Binding-site contacts:
Ligand atom O08 contacts residue ILE48 of chain 5.A at 3.9 Å.
Ligand atom F26 contacts residue ARG57 of chain 5.A at 3.2 Å.
Ligand atom F26 contacts residue LEU83 of chain 5.A at 3.7 Å.
Ligand atom C17 contacts residue GLU421 of chain 5.A at 3.2 Å.
Ligand atom C06 contacts residue SER103 of chain 5.A at 4.2 Å.
Ligand atom C07 contacts residue SER103 of chain 5.A at 4.0 Å.
Ligand atom C09 contacts residue TRP56 of chain 5.A at 3.8 Å (hydrophobic).
Ligand atom C03 contacts residue LEU83 of chain 5.A at 4.0 Å (hydrophobic).
Ligand atom C17 contacts residue PHE422 of chain 5.A at 4.3 Å (hydrophobic).
Ligand atom F26 contacts residue TRP56 of chain 5.A at 4.1 Å.
Ligand atom C04 contacts residue LEU83 of chain 5.A at 3.9 Å (hydrophobic).
Ligand atom O08 contacts residue PHE104 of chain 5.A at 3.7 Å.
Ligand atom F26 contacts residue TRP33 of chain 5.A at 3.9 Å.
Ligand atom C05 contacts residue MET85 of chain 5.A at 4.1 Å (hydrophobic).
Ligand atom C07 contacts residue PHE104 of chain 5.A at 3.9 Å (hydrophobic).
Ligand atom C07 contacts residue ILE48 of chain 5.A at 4.2 Å (hydrophobic).
Ligand atom C02 contacts residue ALA53 of chain 5.A at 3.3 Å (hydrophobic).
Ligand atom C01 contacts residue TRP56 of chain 5.A at 4.0 Å (hydrophobic).
Ligand atom C06 contacts residue PHE104 of chain 5.A at 3.6 Å (hydrophobic).
Ligand atom C11 contacts residue TRP56 of chain 5.A at 3.7 Å (hydrophobic).
Ligand atom C02 contacts residue PHE104 of chain 5.A at 3.8 Å (hydrophobic).
Ligand atom C05 contacts residue TRP56 of chain 5.A at 3.9 Å (hydrophobic).
Ligand atom C09 contacts residue SER103 of chain 5.A at 3.6 Å.
Ligand atom C03 contacts residue ARG57 of chain 5.A at 4.0 Å.
Ligand atom F26 contacts residue VAL60 of chain 5.A at 3.8 Å.
Ligand atom C01 contacts residue PHE104 of chain 5.A at 3.4 Å (hydrophobic).
Ligand atom C10 contacts residue PHE422 of chain 5.A at 3.6 Å (hydrophobic).
Ligand atom C09 contacts residue PHE422 of chain 5.A at 3.4 Å (hydrophobic).
Ligand atom C04 contacts residue TRP56 of chain 5.A at 3.9 Å (hydrophobic).
Ligand atom C17 contacts residue TRP56 of chain 5.A at 4.0 Å (hydrophobic).
Ligand atom C03 contacts residue TRP56 of chain 5.A at 3.9 Å (hydrophobic).
Ligand atom C01 contacts residue ALA53 of chain 5.A at 3.9 Å (hydrophobic).
Ligand atom F26 contacts residue ALA53 of chain 5.A at 3.7 Å.
Ligand atom C02 contacts residue TRP56 of chain 5.A at 4.0 Å (hydrophobic).
Ligand atom C05 contacts residue PHE104 of chain 5.A at 4.2 Å (hydrophobic).
Ligand atom C16 contacts residue GLU421 of chain 5.A at 3.8 Å.
Ligand atom C05 contacts residue SER103 of chain 5.A at 3.6 Å.
Ligand atom C06 contacts residue TRP56 of chain 5.A at 4.0 Å (hydrophobic).
Ligand atom C04 contacts residue MET85 of chain 5.A at 4.1 Å (hydrophobic).
Ligand atom C03 contacts residue ALA53 of chain 5.A at 3.8 Å (hydrophobic).

Sequence of chain 5.A:
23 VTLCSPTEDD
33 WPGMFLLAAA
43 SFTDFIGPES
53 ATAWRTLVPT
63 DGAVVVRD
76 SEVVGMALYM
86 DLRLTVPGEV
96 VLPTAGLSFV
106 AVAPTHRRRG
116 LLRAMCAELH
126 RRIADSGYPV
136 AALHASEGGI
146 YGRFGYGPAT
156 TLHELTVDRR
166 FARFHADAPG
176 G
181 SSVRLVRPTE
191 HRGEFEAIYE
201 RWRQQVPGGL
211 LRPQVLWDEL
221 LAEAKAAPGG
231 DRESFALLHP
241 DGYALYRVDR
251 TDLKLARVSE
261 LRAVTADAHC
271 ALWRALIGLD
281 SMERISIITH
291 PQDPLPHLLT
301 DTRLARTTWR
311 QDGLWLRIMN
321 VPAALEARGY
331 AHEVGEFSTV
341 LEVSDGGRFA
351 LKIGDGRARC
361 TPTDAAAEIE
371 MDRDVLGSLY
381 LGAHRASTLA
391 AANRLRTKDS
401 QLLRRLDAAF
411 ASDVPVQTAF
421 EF

A small-molecule ligand and the protein it binds are described below.
Small molecule (SMILES): O=C(CCCN1CCC(O)(c2ccc(Cl)cc2)CC1)c1ccc(F)cc1